Sequence of chain 1.A:
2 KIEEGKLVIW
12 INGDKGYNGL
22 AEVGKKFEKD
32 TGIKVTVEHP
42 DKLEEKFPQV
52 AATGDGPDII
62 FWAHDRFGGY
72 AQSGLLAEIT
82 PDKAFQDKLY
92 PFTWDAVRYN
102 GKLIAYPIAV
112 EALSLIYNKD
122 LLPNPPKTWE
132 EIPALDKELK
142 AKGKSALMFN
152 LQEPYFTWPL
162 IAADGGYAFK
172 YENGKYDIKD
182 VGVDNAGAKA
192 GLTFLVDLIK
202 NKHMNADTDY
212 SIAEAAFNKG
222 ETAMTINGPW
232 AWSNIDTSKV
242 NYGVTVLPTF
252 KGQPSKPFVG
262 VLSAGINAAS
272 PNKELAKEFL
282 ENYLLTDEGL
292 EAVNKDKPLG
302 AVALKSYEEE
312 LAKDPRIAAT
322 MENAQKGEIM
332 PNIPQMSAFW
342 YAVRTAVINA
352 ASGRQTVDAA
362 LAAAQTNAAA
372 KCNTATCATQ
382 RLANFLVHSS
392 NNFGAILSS

Binding-site contacts:
Ligand atom C6 contacts residue TRP341 of chain 1.A at 3.6 Å (hydrophobic).
Ligand atom O3 contacts residue TRP63 of chain 1.A at 3.4 Å (h-bond).
Ligand atom C1 contacts residue TYR156 of chain 1.A at 3.6 Å (hydrophobic).
Ligand atom O2 contacts residue ALA64 of chain 1.A at 3.4 Å.
Ligand atom O2 contacts residue TRP63 of chain 1.A at 3.1 Å (h-bond).
Ligand atom C1 contacts residue LYS16 of chain 1.A at 3.9 Å.
Ligand atom O3 contacts residue TRP341 of chain 1.A at 3.7 Å.
Ligand atom O1 contacts residue ASP15 of chain 1.A at 2.9 Å (salt-bridge).
Ligand atom O3 contacts residue ASP66 of chain 1.A at 2.7 Å (salt-bridge).
Ligand atom O1 contacts residue LYS16 of chain 1.A at 3.5 Å (salt-bridge).
Ligand atom C6 contacts residue PRO155 of chain 1.A at 3.7 Å (hydrophobic).
Ligand atom O2 contacts residue MET331 of chain 1.A at 3.9 Å.
Ligand atom O4 contacts residue TRP63 of chain 1.A at 3.9 Å.
Ligand atom C5 contacts residue GLU154 of chain 1.A at 3.9 Å.
Ligand atom C6 contacts residue GLU154 of chain 1.A at 3.2 Å.
Ligand atom C6 contacts residue TYR156 of chain 1.A at 3.8 Å (hydrophobic).
Ligand atom C2 contacts residue TRP63 of chain 1.A at 3.9 Å (hydrophobic).
Ligand atom O3 contacts residue ALA64 of chain 1.A at 3.2 Å.
Ligand atom C2 contacts residue ASP66 of chain 1.A at 3.4 Å.
Ligand atom C3 contacts residue TRP63 of chain 1.A at 3.5 Å (hydrophobic).
Ligand atom C2 contacts residue LYS16 of chain 1.A at 3.8 Å.
Ligand atom C4 contacts residue TRP341 of chain 1.A at 3.6 Å (hydrophobic).
Ligand atom C1 contacts residue ASP15 of chain 1.A at 3.6 Å.
Ligand atom O6 contacts residue PHE157 of chain 1.A at 3.9 Å.
Ligand atom O6 contacts residue TYR156 of chain 1.A at 3.0 Å (h-bond).
Ligand atom C4 contacts residue TYR156 of chain 1.A at 3.9 Å (hydrophobic).
Ligand atom C2 contacts residue GLU112 of chain 1.A at 3.4 Å.
Ligand atom O3 contacts residue ARG67 of chain 1.A at 2.8 Å (salt-bridge).
Ligand atom O2 contacts residue ASP66 of chain 1.A at 2.7 Å (salt-bridge).
Ligand atom O3 contacts residue GLU112 of chain 1.A at 3.7 Å.
Ligand atom O4 contacts residue ARG67 of chain 1.A at 2.9 Å (salt-bridge).
Ligand atom O5 contacts residue ASP15 of chain 1.A at 3.9 Å.
Ligand atom O5 contacts residue TYR156 of chain 1.A at 3.3 Å.
Ligand atom O4 contacts residue TRP341 of chain 1.A at 3.9 Å.
Ligand atom O2 contacts residue LYS16 of chain 1.A at 2.9 Å (salt-bridge).
Ligand atom O6 contacts residue PRO155 of chain 1.A at 3.2 Å.
Ligand atom O2 contacts residue GLU112 of chain 1.A at 2.7 Å (salt-bridge).
Ligand atom C3 contacts residue ASP66 of chain 1.A at 3.5 Å.
Ligand atom O1 contacts residue ASN13 of chain 1.A at 3.5 Å (h-bond).
Ligand atom O6 contacts residue GLU154 of chain 1.A at 2.7 Å (salt-bridge).

This protein binds this small molecule.
Small molecule (SMILES): O=C1O[C@H](CO)[C@@H](O[C@H]2O[C@H](CO)[C@@H](O)[C@H](O)[C@H]2O)[C@H](O)[C@H]1O